Binding-site contacts:
Ligand atom C4 contacts residue PRO203 of chain 1.A at 4.2 Å (hydrophobic).
Ligand atom C5 contacts residue SER420 of chain 1.A at 4.3 Å.
Ligand atom N1 contacts residue PRO419 of chain 1.A at 3.5 Å (h-bond).
Ligand atom N7 contacts residue HIS418 of chain 1.A at 4.4 Å.
Ligand atom N7 contacts residue SER420 of chain 1.A at 3.9 Å.
Ligand atom O5' contacts residue PRO419 of chain 1.A at 3.9 Å.
Ligand atom P contacts residue HIS416 of chain 1.A at 4.0 Å.
Ligand atom O2P contacts residue HIS416 of chain 1.A at 2.8 Å (h-bond).
Ligand atom C2 contacts residue PRO419 of chain 1.A at 4.0 Å (hydrophobic).
Ligand atom N6 contacts residue PHE426 of chain 1.A at 3.8 Å.
Ligand atom O4' contacts residue PRO419 of chain 1.A at 4.3 Å.
Ligand atom N6 contacts residue GLY427 of chain 1.A at 2.8 Å (h-bond).
Ligand atom N3 contacts residue PRO419 of chain 1.A at 4.3 Å.
Ligand atom N3 contacts residue PRO203 of chain 1.A at 4.4 Å.
Ligand atom C1' contacts residue HIS418 of chain 1.A at 4.1 Å.
Ligand atom N7 contacts residue PRO419 of chain 1.A at 4.3 Å.
Ligand atom O4' contacts residue HIS418 of chain 1.A at 4.1 Å.
Ligand atom N6 contacts residue GLY425 of chain 1.A at 4.1 Å.
Ligand atom O1P contacts residue HIS416 of chain 1.A at 4.2 Å.
Ligand atom C2' contacts residue PRO203 of chain 1.A at 4.0 Å (hydrophobic).
Ligand atom N6 contacts residue SER420 of chain 1.A at 4.0 Å.
Ligand atom C4 contacts residue PRO419 of chain 1.A at 4.2 Å (hydrophobic).
Ligand atom C8 contacts residue HIS418 of chain 1.A at 3.7 Å.
Ligand atom C6 contacts residue VAL202 of chain 1.A at 3.9 Å (hydrophobic).
Ligand atom C6 contacts residue PRO419 of chain 1.A at 3.2 Å (hydrophobic).
Ligand atom N6 contacts residue PRO419 of chain 1.A at 3.4 Å (h-bond).
Ligand atom C6 contacts residue GLY427 of chain 1.A at 3.7 Å.
Ligand atom N9 contacts residue HIS418 of chain 1.A at 4.3 Å.
Ligand atom N9 contacts residue PRO203 of chain 1.A at 4.2 Å.
Ligand atom C5 contacts residue PRO203 of chain 1.A at 4.3 Å (hydrophobic).
Ligand atom O2P contacts residue PRO419 of chain 1.A at 4.2 Å.
Ligand atom C6 contacts residue PRO203 of chain 1.A at 4.4 Å (hydrophobic).
Ligand atom N6 contacts residue VAL202 of chain 1.A at 4.0 Å.
Ligand atom N1 contacts residue GLY427 of chain 1.A at 2.7 Å (h-bond).
Ligand atom C5 contacts residue PRO419 of chain 1.A at 3.7 Å (hydrophobic).
Ligand atom N1 contacts residue VAL202 of chain 1.A at 3.7 Å.
Ligand atom C8 contacts residue PRO203 of chain 1.A at 4.4 Å (hydrophobic).
Ligand atom C2 contacts residue GLY427 of chain 1.A at 3.4 Å.
Ligand atom C6 contacts residue SER420 of chain 1.A at 4.3 Å.
Ligand atom C2 contacts residue VAL202 of chain 1.A at 4.3 Å (hydrophobic).

The protein below binds the small molecule below.
Small molecule (SMILES): Nc1ncnc2c1ncn2[C@H]1C[C@H](O)[C@@H](COP(=O)(O)O)O1

Sequence of chain 1.A:
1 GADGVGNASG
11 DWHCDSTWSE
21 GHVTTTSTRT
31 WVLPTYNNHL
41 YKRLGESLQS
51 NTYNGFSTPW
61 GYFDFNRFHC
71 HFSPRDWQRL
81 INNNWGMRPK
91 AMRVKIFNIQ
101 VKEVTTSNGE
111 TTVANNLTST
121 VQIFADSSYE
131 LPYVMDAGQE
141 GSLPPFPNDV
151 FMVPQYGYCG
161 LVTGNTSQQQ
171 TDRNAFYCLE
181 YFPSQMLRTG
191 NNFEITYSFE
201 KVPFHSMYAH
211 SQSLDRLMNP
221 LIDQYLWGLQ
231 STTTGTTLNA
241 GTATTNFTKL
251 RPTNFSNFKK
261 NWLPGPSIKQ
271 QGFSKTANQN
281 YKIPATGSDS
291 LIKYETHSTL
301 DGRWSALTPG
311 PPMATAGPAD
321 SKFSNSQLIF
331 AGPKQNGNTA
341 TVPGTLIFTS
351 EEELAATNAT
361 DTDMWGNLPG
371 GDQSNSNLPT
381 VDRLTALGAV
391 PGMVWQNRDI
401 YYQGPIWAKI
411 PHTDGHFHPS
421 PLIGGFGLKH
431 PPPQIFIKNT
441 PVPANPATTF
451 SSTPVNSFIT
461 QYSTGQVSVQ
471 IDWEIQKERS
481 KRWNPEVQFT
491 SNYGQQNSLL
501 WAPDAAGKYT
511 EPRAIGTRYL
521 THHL